Sequence of chain 1.A:
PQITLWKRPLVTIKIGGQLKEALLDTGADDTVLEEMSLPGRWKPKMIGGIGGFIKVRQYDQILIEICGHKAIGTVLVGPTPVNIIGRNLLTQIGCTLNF

A small-molecule ligand and the protein it binds are described below.
Small molecule (SMILES): CC(C)[C@H](NC(=O)[C@H](C)NC(=O)OCc1ccccc1)C(=O)N[C@@H](Cc1ccccc1)[C@@H](O)[C@H](O)[C@H](Cc1ccccc1)NC(=O)[C@@H](NC(=O)[C@H](C)NC(=O)OCc1ccccc1)C(C)C

Sequence of chain 1.B:
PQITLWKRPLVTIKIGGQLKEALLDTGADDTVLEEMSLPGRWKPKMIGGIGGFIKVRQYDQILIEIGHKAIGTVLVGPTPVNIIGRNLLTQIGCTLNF

Binding-site contacts:
Ligand atom O51 contacts residue ASP25 of chain 1.A at 2.4 Å (salt-bridge).
Ligand atom O1 contacts residue ASP25 of chain 1.B at 2.8 Å (salt-bridge).
Ligand atom C7 contacts residue VAL82 of chain 1.B at 3.5 Å (hydrophobic).
Ligand atom C59 contacts residue ILE50 of chain 1.B at 3.2 Å (hydrophobic).
Ligand atom C57 contacts residue PRO81 of chain 1.A at 3.1 Å (hydrophobic).
Ligand atom CG5 contacts residue ILE50 of chain 1.A at 3.6 Å (hydrophobic).
Ligand atom C3 contacts residue ASP25 of chain 1.B at 3.3 Å.
Ligand atom C2 contacts residue ASP25 of chain 1.B at 3.4 Å.
Ligand atom O58 contacts residue GLY48 of chain 1.B at 2.5 Å (h-bond).
Ligand atom O4 contacts residue ALA28 of chain 1.A at 3.5 Å.
Ligand atom O1 contacts residue ASP25 of chain 1.A at 3.1 Å (salt-bridge).
Ligand atom O4 contacts residue GLY27 of chain 1.A at 3.7 Å.
Ligand atom N1 contacts residue GLY27 of chain 1.A at 3.1 Å (h-bond).
Ligand atom C69 contacts residue GLY48 of chain 1.B at 3.1 Å.
Ligand atom C60 contacts residue GLY48 of chain 1.B at 3.5 Å.
Ligand atom C6 contacts residue VAL82 of chain 1.B at 3.4 Å (hydrophobic).
Ligand atom O52 contacts residue GLY49 of chain 1.B at 3.3 Å.
Ligand atom C58 contacts residue PRO81 of chain 1.A at 3.3 Å (hydrophobic).
Ligand atom C18 contacts residue ASP29 of chain 1.A at 3.4 Å.
Ligand atom O2 contacts residue GLY49 of chain 1.A at 3.6 Å.
Ligand atom C5 contacts residue GLY27 of chain 1.A at 3.6 Å.
Ligand atom C68 contacts residue GLY48 of chain 1.B at 2.9 Å.
Ligand atom O4 contacts residue ASP29 of chain 1.A at 2.7 Å (salt-bridge).
Ligand atom O2 contacts residue GLY48 of chain 1.A at 3.6 Å.
Ligand atom C52 contacts residue ASP25 of chain 1.A at 3.1 Å.
Ligand atom O8 contacts residue GLY48 of chain 1.A at 3.2 Å (h-bond).
Ligand atom O1 contacts residue GLY27 of chain 1.A at 3.5 Å.
Ligand atom C81 contacts residue GLY48 of chain 1.B at 3.5 Å.
Ligand atom O58 contacts residue ILE47 of chain 1.B at 3.1 Å.
Ligand atom C57 contacts residue GLY49 of chain 1.B at 3.6 Å.
Ligand atom N2 contacts residue GLY48 of chain 1.A at 3.1 Å (h-bond).
Ligand atom N51 contacts residue GLY27 of chain 1.B at 3.6 Å.
Ligand atom C20 contacts residue ASP29 of chain 1.A at 3.5 Å.
Ligand atom N52 contacts residue GLY48 of chain 1.B at 2.5 Å (h-bond).
Ligand atom N4 contacts residue ASP29 of chain 1.A at 2.6 Å (salt-bridge).
Ligand atom C58 contacts residue GLY49 of chain 1.B at 3.3 Å.
Ligand atom O54 contacts residue ASP29 of chain 1.B at 3.4 Å (salt-bridge).
Ligand atom O51 contacts residue GLY27 of chain 1.B at 3.3 Å (h-bond).
Ligand atom C58 contacts residue ILE50 of chain 1.B at 3.3 Å (hydrophobic).
Ligand atom C31 contacts residue ASP29 of chain 1.A at 3.6 Å.